Sequence of chain 1.A:
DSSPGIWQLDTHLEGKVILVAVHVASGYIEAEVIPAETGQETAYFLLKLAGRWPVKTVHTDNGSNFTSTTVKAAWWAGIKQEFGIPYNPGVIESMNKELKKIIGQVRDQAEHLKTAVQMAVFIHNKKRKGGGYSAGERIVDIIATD

This small molecule binds to this protein.
Small molecule (SMILES): O=C(O)c1sccc1-n1cccc1

Binding-site contacts:
Ligand atom C12 contacts residue THR39 of chain 1.A at 3.7 Å.
Ligand atom C04 contacts residue SER69 of chain 1.A at 3.7 Å.
Ligand atom C03 contacts residue SER69 of chain 1.A at 4.0 Å.
Ligand atom C12 contacts residue GLU38 of chain 1.A at 4.0 Å.
Ligand atom C10 contacts residue GLY40 of chain 1.A at 3.5 Å.
Ligand atom C10 contacts residue ASN66 of chain 1.A at 3.7 Å.
Ligand atom C10 contacts residue CAF11 of chain 1.A at 3.7 Å.
Ligand atom O01 contacts residue GLY40 of chain 1.A at 2.8 Å (h-bond).
Ligand atom C11 contacts residue CAF11 of chain 1.A at 4.0 Å.
Ligand atom C10 contacts residue THR39 of chain 1.A at 3.6 Å.
Ligand atom C02 contacts residue GLY40 of chain 1.A at 3.9 Å.
Ligand atom C11 contacts residue GLY40 of chain 1.A at 3.4 Å.
Ligand atom C09 contacts residue SER69 of chain 1.A at 4.2 Å.
Ligand atom C09 contacts residue GLY40 of chain 1.A at 3.5 Å.
Ligand atom C03 contacts residue GLY40 of chain 1.A at 4.4 Å.
Ligand atom C12 contacts residue GLY40 of chain 1.A at 3.3 Å.
Ligand atom C11 contacts residue THR39 of chain 1.A at 3.4 Å.
Ligand atom S07 contacts residue SER69 of chain 1.A at 4.1 Å.
Ligand atom C05 contacts residue SER69 of chain 1.A at 3.5 Å.
Ligand atom N08 contacts residue SER69 of chain 1.A at 4.2 Å.
Ligand atom C09 contacts residue ASN66 of chain 1.A at 3.3 Å.
Ligand atom C06 contacts residue SER69 of chain 1.A at 3.5 Å.
Ligand atom C05 contacts residue SER65 of chain 1.A at 3.6 Å.
Ligand atom C06 contacts residue THR68 of chain 1.A at 3.3 Å.
Ligand atom C11 contacts residue ASN66 of chain 1.A at 4.4 Å.
Ligand atom C10 contacts residue THR43 of chain 1.A at 4.0 Å.
Ligand atom C05 contacts residue THR68 of chain 1.A at 3.4 Å.
Ligand atom C04 contacts residue GLY40 of chain 1.A at 4.1 Å.
Ligand atom N08 contacts residue GLY40 of chain 1.A at 3.4 Å (h-bond).
Ligand atom N08 contacts residue ASN66 of chain 1.A at 4.4 Å.
Ligand atom C09 contacts residue SER65 of chain 1.A at 4.3 Å.
Ligand atom O01 contacts residue THR39 of chain 1.A at 3.7 Å.
Ligand atom N08 contacts residue THR39 of chain 1.A at 4.1 Å.
Ligand atom C09 contacts residue THR39 of chain 1.A at 4.1 Å.
Ligand atom C11 contacts residue GLU38 of chain 1.A at 3.5 Å.